Sequence of chain 1.A:
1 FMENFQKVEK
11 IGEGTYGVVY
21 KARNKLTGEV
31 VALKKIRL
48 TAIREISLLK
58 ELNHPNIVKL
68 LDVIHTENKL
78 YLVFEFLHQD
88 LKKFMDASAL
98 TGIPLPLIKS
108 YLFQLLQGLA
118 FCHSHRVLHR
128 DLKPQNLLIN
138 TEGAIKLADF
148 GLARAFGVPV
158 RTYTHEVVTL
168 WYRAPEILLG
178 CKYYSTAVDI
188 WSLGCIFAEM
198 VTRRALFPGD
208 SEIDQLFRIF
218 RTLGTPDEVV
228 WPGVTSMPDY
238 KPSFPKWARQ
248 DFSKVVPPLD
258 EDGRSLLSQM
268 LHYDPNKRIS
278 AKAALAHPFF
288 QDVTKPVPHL

Binding-site contacts:
Ligand atom C8 contacts residue ALA32 of chain 1.A at 3.3 Å (hydrophobic).
Ligand atom C1 contacts residue LEU84 of chain 1.A at 3.6 Å (hydrophobic).
Ligand atom O contacts residue LYS34 of chain 1.A at 3.0 Å (salt-bridge).
Ligand atom C21 contacts residue ILE11 of chain 1.A at 3.4 Å (hydrophobic).
Ligand atom N4 contacts residue ASP87 of chain 1.A at 2.9 Å (salt-bridge).
Ligand atom C17 contacts residue GLY14 of chain 1.A at 3.6 Å.
Ligand atom O1 contacts residue ASP87 of chain 1.A at 3.1 Å (salt-bridge).
Ligand atom O contacts residue VAL19 of chain 1.A at 3.3 Å.
Ligand atom C9 contacts residue LEU135 of chain 1.A at 3.5 Å (hydrophobic).
Ligand atom O1 contacts residue GLN86 of chain 1.A at 3.8 Å.
Ligand atom C4 contacts residue ASP87 of chain 1.A at 3.5 Å.
Ligand atom C10 contacts residue PHE81 of chain 1.A at 3.7 Å (hydrophobic).
Ligand atom O contacts residue ASP146 of chain 1.A at 3.8 Å.
Ligand atom C contacts residue LEU84 of chain 1.A at 3.4 Å (hydrophobic).
Ligand atom C16 contacts residue LYS34 of chain 1.A at 3.6 Å.
Ligand atom C contacts residue HIS85 of chain 1.A at 3.5 Å.
Ligand atom C1 contacts residue HIS85 of chain 1.A at 3.5 Å.
Ligand atom N contacts residue LEU84 of chain 1.A at 2.7 Å (h-bond).
Ligand atom C7 contacts residue LEU84 of chain 1.A at 3.6 Å (hydrophobic).
Ligand atom C2 contacts residue HIS85 of chain 1.A at 3.5 Å.
Ligand atom C16 contacts residue ASP146 of chain 1.A at 3.2 Å.
Ligand atom C8 contacts residue LEU84 of chain 1.A at 3.7 Å (hydrophobic).
Ligand atom C8 contacts residue GLU82 of chain 1.A at 3.3 Å.
Ligand atom C3 contacts residue ASP87 of chain 1.A at 3.8 Å.
Ligand atom N1 contacts residue ALA32 of chain 1.A at 3.8 Å.
Ligand atom C9 contacts residue ALA32 of chain 1.A at 3.5 Å (hydrophobic).
Ligand atom C contacts residue PHE83 of chain 1.A at 3.6 Å (hydrophobic).
Ligand atom C18 contacts residue GLN132 of chain 1.A at 3.8 Å.
Ligand atom C11 contacts residue PHE81 of chain 1.A at 3.7 Å (hydrophobic).
Ligand atom C2 contacts residue GLN86 of chain 1.A at 3.8 Å.
Ligand atom C8 contacts residue LEU135 of chain 1.A at 3.6 Å (hydrophobic).
Ligand atom C20 contacts residue ALA145 of chain 1.A at 3.5 Å (hydrophobic).
Ligand atom N1 contacts residue LEU84 of chain 1.A at 3.0 Å (h-bond).
Ligand atom C3 contacts residue GLN86 of chain 1.A at 3.7 Å.
Ligand atom C15 contacts residue VAL19 of chain 1.A at 3.6 Å (hydrophobic).
Ligand atom O1 contacts residue LYS90 of chain 1.A at 3.4 Å.
Ligand atom C6 contacts residue LEU84 of chain 1.A at 3.4 Å (hydrophobic).
Ligand atom C14 contacts residue LEU135 of chain 1.A at 3.7 Å (hydrophobic).
Ligand atom C20 contacts residue ASN133 of chain 1.A at 3.7 Å.
Ligand atom S contacts residue ASP87 of chain 1.A at 3.7 Å.

A protein and the small-molecule ligand that binds it are described below.
Small molecule (SMILES): CNS(=O)(=O)c1ccc(Nc2ncc3ccc(C(=O)N4CCC[C@@H]4C)cc3n2)c(C)c1